Binding-site contacts:
Ligand atom O4P contacts residue ARG298 of chain 1.A at 2.6 Å (salt-bridge).
Ligand atom C1' contacts residue TRP436 of chain 1.A at 4.0 Å (hydrophobic).
Ligand atom C6 contacts residue GLN399 of chain 1.A at 4.2 Å.
Ligand atom O5' contacts residue GLN399 of chain 1.A at 3.6 Å (h-bond).
Ligand atom N3 contacts residue PRO441 of chain 1.A at 4.2 Å.
Ligand atom O6P contacts residue ARG298 of chain 1.A at 3.0 Å (salt-bridge).
Ligand atom C4 contacts residue ARG298 of chain 1.A at 4.0 Å.
Ligand atom N3 contacts residue ARG298 of chain 1.A at 4.3 Å.
Ligand atom O4' contacts residue TRP436 of chain 1.A at 3.5 Å.
Ligand atom O4 contacts residue LEU395 of chain 1.A at 3.2 Å.
Ligand atom O5P contacts residue GLN399 of chain 1.A at 2.6 Å (h-bond).
Ligand atom O4P contacts residue ALA294 of chain 1.A at 3.5 Å.
Ligand atom O5P contacts residue PHE286 of chain 1.A at 3.9 Å.
Ligand atom O5' contacts residue ARG298 of chain 1.A at 3.8 Å.
Ligand atom C1' contacts residue MET440 of chain 1.A at 3.9 Å (hydrophobic).
Ligand atom P2 contacts residue GLN399 of chain 1.A at 3.4 Å.
Ligand atom C4' contacts residue TRP436 of chain 1.A at 4.0 Å (hydrophobic).
Ligand atom C5M contacts residue LEU395 of chain 1.A at 3.2 Å (hydrophobic).
Ligand atom P2 contacts residue ARG298 of chain 1.A at 3.6 Å.
Ligand atom O3' contacts residue TRP436 of chain 1.A at 3.9 Å.
Ligand atom N1 contacts residue MET440 of chain 1.A at 3.2 Å (h-bond).
Ligand atom C5M contacts residue PHE286 of chain 1.A at 4.2 Å (hydrophobic).
Ligand atom C4 contacts residue MET440 of chain 1.A at 3.9 Å (hydrophobic).
Ligand atom O2 contacts residue PRO441 of chain 1.A at 4.0 Å.
Ligand atom O4' contacts residue MET440 of chain 1.A at 3.9 Å.
Ligand atom O4P contacts residue GLN399 of chain 1.A at 3.8 Å.
Ligand atom C5 contacts residue ARG298 of chain 1.A at 3.9 Å.
Ligand atom C5' contacts residue ARG298 of chain 1.A at 3.1 Å.
Ligand atom O2 contacts residue MET440 of chain 1.A at 3.6 Å.
Ligand atom C4 contacts residue ARG398 of chain 1.A at 3.8 Å.
Ligand atom N3 contacts residue MET440 of chain 1.A at 3.7 Å.
Ligand atom C5 contacts residue LEU395 of chain 1.A at 3.9 Å (hydrophobic).
Ligand atom N3 contacts residue ARG398 of chain 1.A at 3.8 Å.
Ligand atom C4 contacts residue LEU395 of chain 1.A at 3.9 Å (hydrophobic).
Ligand atom C5M contacts residue GLN399 of chain 1.A at 3.8 Å.
Ligand atom C6 contacts residue ARG298 of chain 1.A at 4.1 Å.
Ligand atom C5 contacts residue MET440 of chain 1.A at 3.7 Å (hydrophobic).
Ligand atom C6 contacts residue MET440 of chain 1.A at 3.3 Å (hydrophobic).
Ligand atom O4 contacts residue ARG398 of chain 1.A at 3.1 Å (salt-bridge).
Ligand atom C2 contacts residue MET440 of chain 1.A at 3.4 Å (hydrophobic).

Sequence of chain 1.A:
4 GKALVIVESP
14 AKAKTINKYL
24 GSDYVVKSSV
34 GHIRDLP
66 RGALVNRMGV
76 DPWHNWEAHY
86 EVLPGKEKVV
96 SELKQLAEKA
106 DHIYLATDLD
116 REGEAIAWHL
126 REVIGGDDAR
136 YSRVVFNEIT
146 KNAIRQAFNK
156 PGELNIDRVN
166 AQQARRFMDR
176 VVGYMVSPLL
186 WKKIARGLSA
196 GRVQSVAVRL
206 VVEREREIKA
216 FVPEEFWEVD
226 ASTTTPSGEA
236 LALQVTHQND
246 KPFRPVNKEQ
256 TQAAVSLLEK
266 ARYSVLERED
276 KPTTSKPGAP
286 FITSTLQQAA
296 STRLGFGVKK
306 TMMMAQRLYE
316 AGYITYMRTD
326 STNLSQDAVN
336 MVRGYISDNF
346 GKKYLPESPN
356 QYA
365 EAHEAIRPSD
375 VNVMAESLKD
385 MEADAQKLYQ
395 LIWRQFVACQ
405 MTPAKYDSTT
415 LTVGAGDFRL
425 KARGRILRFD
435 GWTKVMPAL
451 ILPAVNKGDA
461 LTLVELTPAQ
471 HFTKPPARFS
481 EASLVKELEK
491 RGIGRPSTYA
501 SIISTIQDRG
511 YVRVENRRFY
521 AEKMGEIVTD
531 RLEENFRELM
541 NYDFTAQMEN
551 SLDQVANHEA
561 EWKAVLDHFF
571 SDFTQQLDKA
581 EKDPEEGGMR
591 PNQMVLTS

This protein binds this small molecule.
Small molecule (SMILES): Cc1cn([C@H]2C[C@H](OP(=O)(O)O)[C@@H](COP(=O)(O)O)O2)c(=O)[nH]c1=O